The small molecule below binds the protein below.
Small molecule (SMILES): CC(=O)N[C@@H]1[C@@H](O)[C@H](O)[C@@H](CO)O[C@H]1O

Binding-site contacts:
Ligand atom C1 contacts residue ASN1061 of chain 1.C at 1.4 Å.
Ligand atom O7 contacts residue ASN1061 of chain 1.C at 3.0 Å (h-bond).
Ligand atom C4 contacts residue ASN1061 of chain 1.C at 4.2 Å.
Ligand atom C2 contacts residue ASN1061 of chain 1.C at 2.5 Å.
Ligand atom C8 contacts residue LYS1060 of chain 1.C at 3.8 Å.
Ligand atom O5 contacts residue ASN1061 of chain 1.C at 2.3 Å (h-bond).
Ligand atom C5 contacts residue ALA693 of chain 1.C at 4.0 Å (hydrophobic).
Ligand atom C8 contacts residue ASN1061 of chain 1.C at 4.0 Å.
Ligand atom C1 contacts residue GLN882 of chain 1.A at 4.2 Å.
Ligand atom N2 contacts residue ASN1061 of chain 1.C at 3.0 Å (h-bond).
Ligand atom C3 contacts residue ASN1061 of chain 1.C at 3.8 Å.
Ligand atom C7 contacts residue ASN1061 of chain 1.C at 3.2 Å.
Ligand atom C8 contacts residue GLU1059 of chain 1.C at 3.6 Å.
Ligand atom C6 contacts residue ALA693 of chain 1.C at 3.7 Å (hydrophobic).
Ligand atom C5 contacts residue ASN1061 of chain 1.C at 3.6 Å.
Ligand atom O5 contacts residue GLN882 of chain 1.A at 4.5 Å.

Sequence of chain 1.C:
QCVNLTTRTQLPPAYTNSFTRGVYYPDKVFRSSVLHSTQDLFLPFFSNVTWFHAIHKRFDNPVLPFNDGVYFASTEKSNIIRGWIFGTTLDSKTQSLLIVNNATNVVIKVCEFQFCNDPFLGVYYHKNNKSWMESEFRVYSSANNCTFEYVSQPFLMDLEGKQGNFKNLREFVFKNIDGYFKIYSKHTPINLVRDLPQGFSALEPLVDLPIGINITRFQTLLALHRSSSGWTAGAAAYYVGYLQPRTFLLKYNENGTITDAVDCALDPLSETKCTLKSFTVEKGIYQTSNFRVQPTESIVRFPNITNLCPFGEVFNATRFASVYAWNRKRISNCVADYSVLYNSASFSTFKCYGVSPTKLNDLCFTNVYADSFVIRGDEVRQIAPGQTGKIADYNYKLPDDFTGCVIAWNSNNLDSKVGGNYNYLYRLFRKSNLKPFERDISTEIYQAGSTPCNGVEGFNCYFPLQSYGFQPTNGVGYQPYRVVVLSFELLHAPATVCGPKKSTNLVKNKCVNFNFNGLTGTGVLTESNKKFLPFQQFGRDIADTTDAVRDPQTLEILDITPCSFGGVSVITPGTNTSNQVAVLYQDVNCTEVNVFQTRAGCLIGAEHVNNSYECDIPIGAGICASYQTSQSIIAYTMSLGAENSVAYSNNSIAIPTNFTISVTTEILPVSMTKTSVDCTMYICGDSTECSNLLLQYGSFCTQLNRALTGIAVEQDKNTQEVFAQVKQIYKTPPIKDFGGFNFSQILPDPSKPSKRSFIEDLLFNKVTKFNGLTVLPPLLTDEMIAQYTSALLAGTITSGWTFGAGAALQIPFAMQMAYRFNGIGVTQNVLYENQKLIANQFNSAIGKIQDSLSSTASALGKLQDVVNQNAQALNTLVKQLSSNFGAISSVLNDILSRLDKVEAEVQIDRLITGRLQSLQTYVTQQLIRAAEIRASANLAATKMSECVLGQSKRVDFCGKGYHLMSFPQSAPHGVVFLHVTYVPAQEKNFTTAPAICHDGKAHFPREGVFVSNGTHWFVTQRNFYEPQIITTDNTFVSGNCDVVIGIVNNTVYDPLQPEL

Sequence of chain 1.A:
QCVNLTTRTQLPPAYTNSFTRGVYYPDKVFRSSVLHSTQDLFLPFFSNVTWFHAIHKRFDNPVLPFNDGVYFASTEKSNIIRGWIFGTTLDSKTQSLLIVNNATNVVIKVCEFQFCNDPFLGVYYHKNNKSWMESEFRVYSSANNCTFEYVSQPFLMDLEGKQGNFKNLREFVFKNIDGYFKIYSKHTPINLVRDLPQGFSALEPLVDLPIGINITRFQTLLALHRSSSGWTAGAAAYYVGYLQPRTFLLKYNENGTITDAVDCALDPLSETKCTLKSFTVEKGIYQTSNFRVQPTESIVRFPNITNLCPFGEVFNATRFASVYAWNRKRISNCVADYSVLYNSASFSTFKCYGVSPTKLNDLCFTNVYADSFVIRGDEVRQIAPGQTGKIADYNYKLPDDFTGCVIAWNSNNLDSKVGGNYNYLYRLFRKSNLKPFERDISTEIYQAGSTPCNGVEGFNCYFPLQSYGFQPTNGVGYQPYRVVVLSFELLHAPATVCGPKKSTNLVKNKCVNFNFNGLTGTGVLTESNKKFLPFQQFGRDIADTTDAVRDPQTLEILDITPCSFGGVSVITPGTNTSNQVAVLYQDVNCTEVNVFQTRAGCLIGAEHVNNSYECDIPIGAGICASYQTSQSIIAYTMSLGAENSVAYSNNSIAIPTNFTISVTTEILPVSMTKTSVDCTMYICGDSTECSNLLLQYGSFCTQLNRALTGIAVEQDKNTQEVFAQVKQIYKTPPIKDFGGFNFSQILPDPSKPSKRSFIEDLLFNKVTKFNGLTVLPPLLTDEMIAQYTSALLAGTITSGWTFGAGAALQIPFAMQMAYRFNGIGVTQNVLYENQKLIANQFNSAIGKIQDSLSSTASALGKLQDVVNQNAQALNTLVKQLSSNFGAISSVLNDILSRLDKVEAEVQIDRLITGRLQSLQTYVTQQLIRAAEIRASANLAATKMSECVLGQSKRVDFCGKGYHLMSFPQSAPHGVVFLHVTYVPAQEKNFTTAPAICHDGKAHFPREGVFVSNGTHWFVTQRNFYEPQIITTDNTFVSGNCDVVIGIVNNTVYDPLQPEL